Binding-site contacts:
Ligand atom BR contacts residue MET74 of chain 10.A at 3.9 Å.
Ligand atom C2 contacts residue MET74 of chain 10.A at 3.7 Å (hydrophobic).
Ligand atom C15 contacts residue ALA37 of chain 10.A at 3.7 Å (hydrophobic).
Ligand atom BR contacts residue PRO8 of chain 10.A at 3.9 Å.
Ligand atom C12 contacts residue HIS138 of chain 2.A at 4.2 Å.
Ligand atom C17 contacts residue LEU109 of chain 10.A at 4.1 Å (hydrophobic).
Ligand atom N10 contacts residue LEU73 of chain 10.A at 3.9 Å.
Ligand atom C2 contacts residue LEU73 of chain 10.A at 3.5 Å (hydrophobic).
Ligand atom C12 contacts residue ASP72 of chain 10.A at 3.9 Å.
Ligand atom O11 contacts residue GLU134 of chain 2.A at 3.4 Å.
Ligand atom C19 contacts residue ALA37 of chain 10.A at 3.7 Å (hydrophobic).
Ligand atom BR contacts residue GLY9 of chain 10.A at 3.5 Å.
Ligand atom N3 contacts residue LEU73 of chain 10.A at 3.6 Å.
Ligand atom C18 contacts residue THR10 of chain 10.A at 3.7 Å.
Ligand atom C9 contacts residue LEU102 of chain 10.A at 3.6 Å (hydrophobic).
Ligand atom N8 contacts residue MET74 of chain 10.A at 3.8 Å.
Ligand atom C7 contacts residue LEU102 of chain 10.A at 3.7 Å (hydrophobic).
Ligand atom C14 contacts residue ALA37 of chain 10.A at 3.7 Å (hydrophobic).
Ligand atom C18 contacts residue ALA37 of chain 10.A at 3.8 Å (hydrophobic).
Ligand atom C20 contacts residue ALA37 of chain 10.A at 3.8 Å (hydrophobic).
Ligand atom C5 contacts residue GLU134 of chain 2.A at 4.2 Å.
Ligand atom C6 contacts residue MET74 of chain 10.A at 3.7 Å (hydrophobic).
Ligand atom C7 contacts residue VAL135 of chain 2.A at 4.2 Å (hydrophobic).
Ligand atom C6 contacts residue ASP72 of chain 10.A at 4.2 Å.
Ligand atom C19 contacts residue THR10 of chain 10.A at 3.7 Å.
Ligand atom C13 contacts residue PHE70 of chain 10.A at 3.9 Å (hydrophobic).
Ligand atom C17 contacts residue ASN106 of chain 10.A at 3.5 Å.
Ligand atom N1 contacts residue MET74 of chain 10.A at 4.2 Å.
Ligand atom N10 contacts residue MET74 of chain 10.A at 3.7 Å.
Ligand atom N10 contacts residue ASP72 of chain 10.A at 3.2 Å (salt-bridge).
Ligand atom N3 contacts residue MET74 of chain 10.A at 2.9 Å (h-bond).
Ligand atom C17 contacts residue VAL135 of chain 2.A at 3.9 Å (hydrophobic).
Ligand atom C13 contacts residue ALA37 of chain 10.A at 3.7 Å (hydrophobic).
Ligand atom N8 contacts residue LEU73 of chain 10.A at 3.5 Å.
Ligand atom C6 contacts residue LEU73 of chain 10.A at 4.0 Å (hydrophobic).
Ligand atom C9 contacts residue LEU73 of chain 10.A at 4.1 Å (hydrophobic).
Ligand atom C7 contacts residue LEU131 of chain 2.A at 4.1 Å (hydrophobic).
Ligand atom C9 contacts residue VAL135 of chain 2.A at 4.1 Å (hydrophobic).
Ligand atom C17 contacts residue LEU102 of chain 10.A at 3.6 Å (hydrophobic).
Ligand atom C17 contacts residue MET105 of chain 10.A at 3.6 Å (hydrophobic).

Sequence of chain 2.A:
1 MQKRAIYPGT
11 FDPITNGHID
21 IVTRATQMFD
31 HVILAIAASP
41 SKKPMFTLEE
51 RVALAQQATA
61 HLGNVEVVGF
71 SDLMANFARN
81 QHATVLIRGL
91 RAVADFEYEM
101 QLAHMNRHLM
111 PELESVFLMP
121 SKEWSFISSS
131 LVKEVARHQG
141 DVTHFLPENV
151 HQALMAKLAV

This small molecule binds to this protein.
Small molecule (SMILES): CC1=Nc2nc(NCc3cccc(Br)c3)nn2C(=O)C1

Sequence of chain 10.A:
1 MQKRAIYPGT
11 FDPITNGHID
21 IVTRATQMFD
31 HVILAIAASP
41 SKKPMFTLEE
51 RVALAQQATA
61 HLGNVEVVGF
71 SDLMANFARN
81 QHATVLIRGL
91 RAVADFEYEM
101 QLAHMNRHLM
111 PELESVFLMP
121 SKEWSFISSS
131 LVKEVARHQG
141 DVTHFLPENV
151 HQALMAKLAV